This protein binds this small molecule.
Small molecule (SMILES): CC(=O)N[C@@H]1[C@@H](O)[C@H](O)[C@@H](CO)O[C@H]1O

Sequence of chain 1.B:
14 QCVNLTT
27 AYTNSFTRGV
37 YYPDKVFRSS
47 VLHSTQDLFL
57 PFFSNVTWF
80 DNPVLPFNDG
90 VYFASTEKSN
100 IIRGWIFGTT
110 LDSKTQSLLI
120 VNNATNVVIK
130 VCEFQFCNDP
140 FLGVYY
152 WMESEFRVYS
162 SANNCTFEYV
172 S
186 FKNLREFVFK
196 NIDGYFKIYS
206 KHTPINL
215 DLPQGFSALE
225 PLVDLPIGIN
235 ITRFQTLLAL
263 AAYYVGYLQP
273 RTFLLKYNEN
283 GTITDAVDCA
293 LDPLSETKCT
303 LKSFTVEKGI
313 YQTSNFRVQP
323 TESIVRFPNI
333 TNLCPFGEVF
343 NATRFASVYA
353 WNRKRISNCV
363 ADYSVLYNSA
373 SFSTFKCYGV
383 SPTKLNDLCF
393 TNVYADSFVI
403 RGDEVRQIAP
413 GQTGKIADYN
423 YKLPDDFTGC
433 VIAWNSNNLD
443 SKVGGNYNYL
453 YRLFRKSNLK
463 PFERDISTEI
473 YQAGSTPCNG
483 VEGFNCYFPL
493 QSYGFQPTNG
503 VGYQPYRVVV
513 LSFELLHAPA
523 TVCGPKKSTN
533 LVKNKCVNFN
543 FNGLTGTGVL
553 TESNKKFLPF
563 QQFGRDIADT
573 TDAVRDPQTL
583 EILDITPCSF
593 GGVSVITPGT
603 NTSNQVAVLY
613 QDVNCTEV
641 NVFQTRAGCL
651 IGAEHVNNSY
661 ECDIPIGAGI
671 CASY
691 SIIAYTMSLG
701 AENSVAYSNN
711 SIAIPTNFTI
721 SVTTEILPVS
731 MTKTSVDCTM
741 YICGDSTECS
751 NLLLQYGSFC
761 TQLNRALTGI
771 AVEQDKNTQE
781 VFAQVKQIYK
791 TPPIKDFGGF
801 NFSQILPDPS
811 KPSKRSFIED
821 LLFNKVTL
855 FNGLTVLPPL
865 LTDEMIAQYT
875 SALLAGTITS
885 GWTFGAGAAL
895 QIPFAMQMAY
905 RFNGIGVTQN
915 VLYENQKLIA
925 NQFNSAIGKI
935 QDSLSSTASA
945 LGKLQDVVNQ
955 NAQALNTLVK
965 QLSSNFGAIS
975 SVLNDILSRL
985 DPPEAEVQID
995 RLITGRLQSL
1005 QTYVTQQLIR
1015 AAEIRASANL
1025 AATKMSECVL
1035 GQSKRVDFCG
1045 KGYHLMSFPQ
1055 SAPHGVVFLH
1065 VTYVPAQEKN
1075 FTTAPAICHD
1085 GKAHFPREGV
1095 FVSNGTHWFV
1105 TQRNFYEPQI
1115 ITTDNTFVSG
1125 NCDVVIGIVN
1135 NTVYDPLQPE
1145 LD

Binding-site contacts:
Ligand atom C1 contacts residue ASN331 of chain 1.B at 1.4 Å.
Ligand atom C3 contacts residue GLN580 of chain 1.B at 4.4 Å.
Ligand atom O6 contacts residue ASN331 of chain 1.B at 3.8 Å.
Ligand atom C2 contacts residue ASN331 of chain 1.B at 2.4 Å.
Ligand atom O4 contacts residue GLN580 of chain 1.B at 4.2 Å.
Ligand atom C4 contacts residue GLN580 of chain 1.B at 3.4 Å.
Ligand atom C2 contacts residue GLN580 of chain 1.B at 4.5 Å.
Ligand atom C5 contacts residue ASN331 of chain 1.B at 3.6 Å.
Ligand atom C6 contacts residue ASN331 of chain 1.B at 4.3 Å.
Ligand atom O5 contacts residue GLN580 of chain 1.B at 3.9 Å.
Ligand atom O5 contacts residue ASN331 of chain 1.B at 2.3 Å (h-bond).
Ligand atom C4 contacts residue ASN331 of chain 1.B at 4.1 Å.
Ligand atom C6 contacts residue GLN580 of chain 1.B at 3.6 Å.
Ligand atom C7 contacts residue ASN331 of chain 1.B at 4.0 Å.
Ligand atom N2 contacts residue ASN331 of chain 1.B at 2.9 Å (h-bond).
Ligand atom C5 contacts residue GLN580 of chain 1.B at 3.8 Å.
Ligand atom C3 contacts residue ASN331 of chain 1.B at 3.7 Å.